This small molecule binds to this protein.
Small molecule (SMILES): CC(C)CCC[C@@H](C)[C@H]1CC[C@H]2[C@@H]3CC=C4C[C@@H](O)CC[C@]4(C)[C@H]3CC[C@]12C

Sequence of chain 1.B:
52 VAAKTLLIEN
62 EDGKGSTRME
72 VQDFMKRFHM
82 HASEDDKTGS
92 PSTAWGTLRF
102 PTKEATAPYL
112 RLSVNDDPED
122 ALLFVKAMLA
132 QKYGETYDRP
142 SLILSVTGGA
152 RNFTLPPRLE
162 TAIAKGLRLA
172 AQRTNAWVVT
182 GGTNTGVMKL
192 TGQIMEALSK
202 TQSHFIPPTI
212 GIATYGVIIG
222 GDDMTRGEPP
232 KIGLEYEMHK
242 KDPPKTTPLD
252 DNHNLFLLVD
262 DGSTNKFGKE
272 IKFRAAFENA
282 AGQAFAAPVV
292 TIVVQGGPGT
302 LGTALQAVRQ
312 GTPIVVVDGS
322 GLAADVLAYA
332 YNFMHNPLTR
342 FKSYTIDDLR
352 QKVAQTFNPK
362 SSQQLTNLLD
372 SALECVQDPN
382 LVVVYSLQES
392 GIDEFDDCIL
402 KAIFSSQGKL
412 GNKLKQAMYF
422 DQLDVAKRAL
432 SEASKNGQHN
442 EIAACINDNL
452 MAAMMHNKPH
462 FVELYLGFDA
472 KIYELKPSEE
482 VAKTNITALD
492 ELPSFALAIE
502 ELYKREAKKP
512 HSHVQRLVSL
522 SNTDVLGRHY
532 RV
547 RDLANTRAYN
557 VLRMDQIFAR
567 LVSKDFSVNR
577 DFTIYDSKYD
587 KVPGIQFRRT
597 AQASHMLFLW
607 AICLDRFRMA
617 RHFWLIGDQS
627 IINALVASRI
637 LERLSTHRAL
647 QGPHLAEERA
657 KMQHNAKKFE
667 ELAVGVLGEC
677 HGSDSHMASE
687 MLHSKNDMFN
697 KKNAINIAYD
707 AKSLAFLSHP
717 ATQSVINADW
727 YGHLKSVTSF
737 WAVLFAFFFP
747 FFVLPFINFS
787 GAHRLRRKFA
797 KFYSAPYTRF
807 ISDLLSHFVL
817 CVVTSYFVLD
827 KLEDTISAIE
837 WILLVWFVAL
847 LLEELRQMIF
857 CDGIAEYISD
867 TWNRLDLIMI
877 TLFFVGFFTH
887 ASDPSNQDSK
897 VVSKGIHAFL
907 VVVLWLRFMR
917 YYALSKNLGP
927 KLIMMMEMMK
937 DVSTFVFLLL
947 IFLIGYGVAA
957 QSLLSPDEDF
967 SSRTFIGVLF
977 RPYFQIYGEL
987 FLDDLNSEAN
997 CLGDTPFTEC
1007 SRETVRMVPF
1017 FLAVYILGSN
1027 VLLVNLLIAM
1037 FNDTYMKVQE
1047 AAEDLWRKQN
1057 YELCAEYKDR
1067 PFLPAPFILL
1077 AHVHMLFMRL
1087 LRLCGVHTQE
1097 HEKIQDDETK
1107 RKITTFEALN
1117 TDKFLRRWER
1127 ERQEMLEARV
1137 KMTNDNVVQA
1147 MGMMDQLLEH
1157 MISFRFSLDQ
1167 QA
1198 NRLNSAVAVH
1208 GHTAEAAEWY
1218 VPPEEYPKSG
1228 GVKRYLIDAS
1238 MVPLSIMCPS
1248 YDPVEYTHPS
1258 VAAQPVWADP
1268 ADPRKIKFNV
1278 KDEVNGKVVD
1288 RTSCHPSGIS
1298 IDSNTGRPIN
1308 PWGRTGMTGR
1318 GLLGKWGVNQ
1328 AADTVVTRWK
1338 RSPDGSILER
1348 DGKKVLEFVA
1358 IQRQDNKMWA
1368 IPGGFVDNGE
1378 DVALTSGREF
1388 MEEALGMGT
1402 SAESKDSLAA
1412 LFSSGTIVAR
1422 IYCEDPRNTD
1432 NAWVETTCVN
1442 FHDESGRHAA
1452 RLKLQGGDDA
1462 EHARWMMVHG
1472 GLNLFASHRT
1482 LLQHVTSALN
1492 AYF

Sequence of chain 1.C:
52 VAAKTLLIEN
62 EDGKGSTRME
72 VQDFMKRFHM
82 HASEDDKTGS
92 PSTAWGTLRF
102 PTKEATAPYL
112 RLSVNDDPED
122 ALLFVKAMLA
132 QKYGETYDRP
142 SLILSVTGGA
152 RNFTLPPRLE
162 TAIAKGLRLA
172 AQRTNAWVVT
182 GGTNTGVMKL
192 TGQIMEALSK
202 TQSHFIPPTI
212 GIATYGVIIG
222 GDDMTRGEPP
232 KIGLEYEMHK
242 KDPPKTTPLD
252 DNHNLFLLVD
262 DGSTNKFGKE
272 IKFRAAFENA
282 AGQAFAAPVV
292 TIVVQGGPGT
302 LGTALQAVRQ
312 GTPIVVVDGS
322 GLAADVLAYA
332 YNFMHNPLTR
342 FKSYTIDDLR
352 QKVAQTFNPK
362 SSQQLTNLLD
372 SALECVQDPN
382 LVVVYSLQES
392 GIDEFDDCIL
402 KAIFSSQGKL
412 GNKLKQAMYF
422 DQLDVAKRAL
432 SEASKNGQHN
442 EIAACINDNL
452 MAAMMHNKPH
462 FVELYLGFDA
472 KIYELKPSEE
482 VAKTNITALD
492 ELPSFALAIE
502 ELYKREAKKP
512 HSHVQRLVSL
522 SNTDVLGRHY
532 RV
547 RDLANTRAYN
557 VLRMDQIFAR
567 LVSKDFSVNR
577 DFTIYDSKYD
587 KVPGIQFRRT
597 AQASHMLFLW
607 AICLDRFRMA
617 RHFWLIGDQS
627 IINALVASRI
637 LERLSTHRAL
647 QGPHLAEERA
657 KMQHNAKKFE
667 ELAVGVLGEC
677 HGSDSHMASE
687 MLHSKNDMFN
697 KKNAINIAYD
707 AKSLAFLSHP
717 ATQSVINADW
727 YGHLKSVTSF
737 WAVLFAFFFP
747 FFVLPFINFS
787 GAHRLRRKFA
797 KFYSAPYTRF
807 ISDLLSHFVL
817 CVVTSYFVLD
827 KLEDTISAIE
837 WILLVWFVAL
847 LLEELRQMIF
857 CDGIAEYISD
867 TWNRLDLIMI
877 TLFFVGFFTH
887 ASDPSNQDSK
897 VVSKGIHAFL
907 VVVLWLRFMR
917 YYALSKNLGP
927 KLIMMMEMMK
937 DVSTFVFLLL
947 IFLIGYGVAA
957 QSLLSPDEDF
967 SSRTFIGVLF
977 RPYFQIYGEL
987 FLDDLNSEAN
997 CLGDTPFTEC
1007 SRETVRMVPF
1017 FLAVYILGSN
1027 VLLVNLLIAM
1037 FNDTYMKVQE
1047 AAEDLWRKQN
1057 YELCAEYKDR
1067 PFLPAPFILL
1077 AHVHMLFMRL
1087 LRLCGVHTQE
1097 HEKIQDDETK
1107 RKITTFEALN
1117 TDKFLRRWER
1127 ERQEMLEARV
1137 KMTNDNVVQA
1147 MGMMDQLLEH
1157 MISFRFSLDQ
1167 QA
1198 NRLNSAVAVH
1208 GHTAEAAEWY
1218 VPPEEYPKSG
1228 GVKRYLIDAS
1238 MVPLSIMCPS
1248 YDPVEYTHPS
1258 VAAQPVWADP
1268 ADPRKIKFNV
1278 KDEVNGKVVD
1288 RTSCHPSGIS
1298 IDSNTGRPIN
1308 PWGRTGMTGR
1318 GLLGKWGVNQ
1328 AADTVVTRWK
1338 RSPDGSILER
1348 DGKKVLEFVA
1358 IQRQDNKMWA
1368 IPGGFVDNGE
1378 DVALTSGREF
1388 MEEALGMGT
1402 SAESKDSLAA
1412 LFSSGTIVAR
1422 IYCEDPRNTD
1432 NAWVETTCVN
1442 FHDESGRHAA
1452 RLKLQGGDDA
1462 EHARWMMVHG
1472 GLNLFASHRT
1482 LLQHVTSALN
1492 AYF

Binding-site contacts:
Ligand atom O1 contacts residue ILE972 of chain 1.C at 3.9 Å.
Ligand atom C4 contacts residue ARG1012 of chain 1.B at 3.4 Å.
Ligand atom C1 contacts residue CLR1 of chain 1.U at 4.0 Å.
Ligand atom C22 contacts residue TYR979 of chain 1.C at 4.1 Å (hydrophobic).
Ligand atom C19 contacts residue ARG1012 of chain 1.B at 3.2 Å.
Ligand atom C16 contacts residue TYR979 of chain 1.C at 3.8 Å (hydrophobic).
Ligand atom C12 contacts residue LEU975 of chain 1.C at 3.6 Å (hydrophobic).
Ligand atom C2 contacts residue ILE972 of chain 1.C at 4.2 Å (hydrophobic).
Ligand atom C27 contacts residue VAL942 of chain 1.C at 3.9 Å (hydrophobic).
Ligand atom C24 contacts residue TYR979 of chain 1.C at 4.1 Å (hydrophobic).
Ligand atom C25 contacts residue TYR979 of chain 1.C at 4.0 Å (hydrophobic).
Ligand atom C11 contacts residue LEU975 of chain 1.C at 4.3 Å (hydrophobic).
Ligand atom C18 contacts residue PHE1016 of chain 1.B at 3.7 Å (hydrophobic).
Ligand atom C14 contacts residue LEU975 of chain 1.C at 4.0 Å (hydrophobic).
Ligand atom C19 contacts residue PHE1016 of chain 1.B at 3.8 Å (hydrophobic).
Ligand atom C26 contacts residue VAL942 of chain 1.C at 3.7 Å (hydrophobic).
Ligand atom C25 contacts residue LEU945 of chain 1.C at 3.8 Å (hydrophobic).
Ligand atom C6 contacts residue PRO1015 of chain 1.B at 3.9 Å (hydrophobic).
Ligand atom C5 contacts residue ARG1012 of chain 1.B at 4.0 Å.
Ligand atom C26 contacts residue LEU946 of chain 1.C at 3.7 Å (hydrophobic).
Ligand atom C27 contacts residue TYR979 of chain 1.C at 3.7 Å (hydrophobic).
Ligand atom C3 contacts residue ILE972 of chain 1.C at 3.8 Å (hydrophobic).
Ligand atom C21 contacts residue LEU975 of chain 1.C at 4.3 Å (hydrophobic).
Ligand atom C16 contacts residue LEU975 of chain 1.C at 3.6 Å (hydrophobic).
Ligand atom C19 contacts residue CLR1 of chain 1.U at 4.2 Å.
Ligand atom C4 contacts residue PHE1003 of chain 1.B at 4.1 Å (hydrophobic).
Ligand atom C15 contacts residue TYR979 of chain 1.C at 4.1 Å (hydrophobic).
Ligand atom C2 contacts residue ARG1012 of chain 1.B at 4.1 Å.
Ligand atom C10 contacts residue ARG1012 of chain 1.B at 4.2 Å.
Ligand atom C18 contacts residue ALA1019 of chain 1.B at 4.0 Å (hydrophobic).
Ligand atom C7 contacts residue PHE976 of chain 1.C at 3.7 Å (hydrophobic).
Ligand atom O1 contacts residue ARG1012 of chain 1.B at 3.0 Å (salt-bridge).
Ligand atom C3 contacts residue PHE1003 of chain 1.B at 3.7 Å (hydrophobic).
Ligand atom C15 contacts residue LEU975 of chain 1.C at 3.4 Å (hydrophobic).
Ligand atom C24 contacts residue LEU946 of chain 1.C at 4.1 Å (hydrophobic).
Ligand atom O1 contacts residue PHE1003 of chain 1.B at 2.8 Å (h-bond).
Ligand atom C6 contacts residue PHE976 of chain 1.C at 3.6 Å (hydrophobic).
Ligand atom C3 contacts residue ARG1012 of chain 1.B at 4.1 Å.
Ligand atom C2 contacts residue CLR1 of chain 1.U at 3.6 Å.
Ligand atom C26 contacts residue LEU945 of chain 1.C at 3.7 Å (hydrophobic).